Sequence of chain 1.A:
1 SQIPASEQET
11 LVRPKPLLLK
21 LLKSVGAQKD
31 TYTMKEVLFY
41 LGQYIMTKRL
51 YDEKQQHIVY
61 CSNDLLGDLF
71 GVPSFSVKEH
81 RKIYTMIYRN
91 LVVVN

Binding-site contacts:
Ligand atom CK contacts residue DCY15 of chain 1.B at 2.8 Å.
Ligand atom CH contacts residue PHE39 of chain 1.A at 4.5 Å (hydrophobic).
Ligand atom OB contacts residue DCY8 of chain 1.B at 3.6 Å (h-bond).
Ligand atom CA contacts residue DAL12 of chain 1.B at 4.2 Å.
Ligand atom CF contacts residue DCY8 of chain 1.B at 4.1 Å.
Ligand atom CJ contacts residue DGN16 of chain 1.B at 4.0 Å.
Ligand atom CE contacts residue DAL12 of chain 1.B at 3.6 Å.
Ligand atom CB contacts residue DAL12 of chain 1.B at 4.4 Å.
Ligand atom CE contacts residue DCY8 of chain 1.B at 4.0 Å.
Ligand atom OA contacts residue DGN16 of chain 1.B at 3.2 Å (h-bond).
Ligand atom NB contacts residue DCY15 of chain 1.B at 3.8 Å.
Ligand atom CH contacts residue DCY8 of chain 1.B at 2.8 Å.
Ligand atom CC contacts residue DAL11 of chain 1.B at 4.3 Å.
Ligand atom CC contacts residue DAL12 of chain 1.B at 4.0 Å.
Ligand atom CE contacts residue DAL11 of chain 1.B at 3.6 Å.
Ligand atom CF contacts residue DAL12 of chain 1.B at 4.0 Å.
Ligand atom CK contacts residue DGN16 of chain 1.B at 4.4 Å.
Ligand atom OA contacts residue LYS35 of chain 1.A at 3.1 Å.
Ligand atom CJ contacts residue LYS35 of chain 1.A at 4.2 Å.
Ligand atom CD contacts residue DAL11 of chain 1.B at 3.7 Å.
Ligand atom OA contacts residue DCY15 of chain 1.B at 3.5 Å (h-bond).
Ligand atom NA contacts residue DCY8 of chain 1.B at 4.1 Å.
Ligand atom CG contacts residue DCY8 of chain 1.B at 3.4 Å.
Ligand atom CJ contacts residue DCY15 of chain 1.B at 3.2 Å.
Ligand atom CD contacts residue DAL12 of chain 1.B at 3.6 Å.
Ligand atom CB contacts residue LYS35 of chain 1.A at 4.1 Å.

This small molecule binds to this protein.
Small molecule (SMILES): CC(=O)Nc1ccc(NC(C)=O)cc1